This small molecule binds to this protein.
Small molecule (SMILES): CC(C)(C)C[NH2+]C[C@@H](O)[C@H](Cc1ccccc1)NC(=O)C(c1ccccc1)c1ccccc1

Binding-site contacts:
Ligand atom C31 contacts residue TYR332 of chain 1.A at 3.4 Å (hydrophobic).
Ligand atom C30 contacts residue PHE329 of chain 1.A at 3.5 Å (hydrophobic).
Ligand atom C26 contacts residue SER198 of chain 1.A at 3.9 Å.
Ligand atom C26 contacts residue PHE398 of chain 1.A at 3.7 Å (hydrophobic).
Ligand atom C19 contacts residue TRP82 of chain 1.A at 3.9 Å (hydrophobic).
Ligand atom C10 contacts residue GLY116 of chain 1.A at 3.8 Å.
Ligand atom C32 contacts residue PHE329 of chain 1.A at 3.6 Å (hydrophobic).
Ligand atom O13 contacts residue THR120 of chain 1.A at 3.5 Å (h-bond).
Ligand atom C25 contacts residue TRP231 of chain 1.A at 3.8 Å (hydrophobic).
Ligand atom C31 contacts residue PHE329 of chain 1.A at 3.5 Å (hydrophobic).
Ligand atom C24 contacts residue GLY117 of chain 1.A at 3.5 Å.
Ligand atom N15 contacts residue TRP82 of chain 1.A at 3.4 Å.
Ligand atom C33 contacts residue PHE329 of chain 1.A at 3.5 Å (hydrophobic).
Ligand atom C28 contacts residue PHE329 of chain 1.A at 3.2 Å (hydrophobic).
Ligand atom C18 contacts residue GLU197 of chain 1.A at 3.7 Å.
Ligand atom C18 contacts residue GLY115 of chain 1.A at 3.7 Å.
Ligand atom C18 contacts residue TYR128 of chain 1.A at 3.7 Å (hydrophobic).
Ligand atom C08 contacts residue PRO285 of chain 1.A at 3.4 Å (hydrophobic).
Ligand atom C29 contacts residue PHE329 of chain 1.A at 3.5 Å (hydrophobic).
Ligand atom C32 contacts residue ALA328 of chain 1.A at 3.9 Å (hydrophobic).
Ligand atom O13 contacts residue TRP82 of chain 1.A at 3.7 Å.
Ligand atom C20 contacts residue GLU197 of chain 1.A at 3.8 Å.
Ligand atom O01 contacts residue GLY117 of chain 1.A at 3.7 Å.
Ligand atom C22 contacts residue PHE329 of chain 1.A at 3.7 Å (hydrophobic).
Ligand atom C20 contacts residue SER198 of chain 1.A at 3.5 Å.
Ligand atom C09 contacts residue SER287 of chain 1.A at 3.4 Å.
Ligand atom C30 contacts residue PRO285 of chain 1.A at 3.2 Å (hydrophobic).
Ligand atom C27 contacts residue SER198 of chain 1.A at 3.7 Å.
Ligand atom C27 contacts residue PHE329 of chain 1.A at 3.6 Å (hydrophobic).
Ligand atom C29 contacts residue PRO285 of chain 1.A at 3.5 Å (hydrophobic).
Ligand atom C20 contacts residue HIS438 of chain 1.A at 3.6 Å.
Ligand atom C18 contacts residue GLY116 of chain 1.A at 3.8 Å.
Ligand atom O01 contacts residue GLY116 of chain 1.A at 3.4 Å.
Ligand atom C11 contacts residue GLY116 of chain 1.A at 3.6 Å.
Ligand atom C24 contacts residue LEU286 of chain 1.A at 3.5 Å (hydrophobic).
Ligand atom C04 contacts residue THR120 of chain 1.A at 3.8 Å.
Ligand atom C10 contacts residue GLN119 of chain 1.A at 3.7 Å.
Ligand atom C11 contacts residue THR120 of chain 1.A at 3.8 Å.
Ligand atom C21 contacts residue PHE329 of chain 1.A at 3.7 Å (hydrophobic).
Ligand atom C32 contacts residue TYR332 of chain 1.A at 3.8 Å (hydrophobic).

Sequence of chain 1.A:
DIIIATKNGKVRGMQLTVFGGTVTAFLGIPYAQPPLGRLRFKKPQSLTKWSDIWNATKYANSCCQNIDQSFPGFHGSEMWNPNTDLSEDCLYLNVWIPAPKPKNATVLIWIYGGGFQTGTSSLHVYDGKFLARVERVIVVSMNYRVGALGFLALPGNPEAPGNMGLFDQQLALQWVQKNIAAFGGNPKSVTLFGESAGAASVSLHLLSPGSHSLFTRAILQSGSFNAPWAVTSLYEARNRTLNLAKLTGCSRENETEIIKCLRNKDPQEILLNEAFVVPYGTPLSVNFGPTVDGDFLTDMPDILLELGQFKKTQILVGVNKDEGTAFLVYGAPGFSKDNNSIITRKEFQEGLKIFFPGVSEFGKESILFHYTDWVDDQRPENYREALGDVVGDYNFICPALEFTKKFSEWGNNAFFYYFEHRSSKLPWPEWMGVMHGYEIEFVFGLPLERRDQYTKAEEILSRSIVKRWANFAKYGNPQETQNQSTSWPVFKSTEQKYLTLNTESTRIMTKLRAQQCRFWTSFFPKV